Sequence of chain 1.B:
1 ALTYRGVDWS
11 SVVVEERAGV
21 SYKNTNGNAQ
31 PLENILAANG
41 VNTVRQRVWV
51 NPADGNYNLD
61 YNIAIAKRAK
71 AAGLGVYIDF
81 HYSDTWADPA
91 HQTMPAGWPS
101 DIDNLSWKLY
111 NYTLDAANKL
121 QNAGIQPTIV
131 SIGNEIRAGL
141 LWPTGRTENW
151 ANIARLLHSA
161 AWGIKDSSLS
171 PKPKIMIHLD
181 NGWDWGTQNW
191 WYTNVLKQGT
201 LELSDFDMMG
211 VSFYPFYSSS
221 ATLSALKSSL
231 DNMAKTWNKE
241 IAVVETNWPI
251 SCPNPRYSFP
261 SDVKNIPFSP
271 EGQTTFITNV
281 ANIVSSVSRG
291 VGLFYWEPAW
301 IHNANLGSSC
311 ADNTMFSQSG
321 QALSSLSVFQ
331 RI

Binding-site contacts:
Ligand atom O7 contacts residue LYS108 of chain 1.B at 4.2 Å.
Ligand atom C3 contacts residue ASN111 of chain 1.B at 3.8 Å.
Ligand atom C3 contacts residue TRP107 of chain 1.B at 4.1 Å (hydrophobic).
Ligand atom O4 contacts residue TRP107 of chain 1.B at 4.3 Å.
Ligand atom C7 contacts residue LYS108 of chain 1.B at 4.2 Å.
Ligand atom O3 contacts residue TRP107 of chain 1.B at 4.4 Å.
Ligand atom C1 contacts residue TRP107 of chain 1.B at 3.9 Å (hydrophobic).
Ligand atom C8 contacts residue ASN104 of chain 1.B at 3.3 Å.
Ligand atom N2 contacts residue TRP107 of chain 1.B at 3.6 Å.
Ligand atom C2 contacts residue TRP107 of chain 1.B at 4.2 Å (hydrophobic).
Ligand atom O7 contacts residue ASN111 of chain 1.B at 3.5 Å (h-bond).
Ligand atom C1 contacts residue ASN111 of chain 1.B at 1.4 Å.
Ligand atom C5 contacts residue ASN111 of chain 1.B at 3.7 Å.
Ligand atom C8 contacts residue TRP107 of chain 1.B at 4.0 Å (hydrophobic).
Ligand atom C7 contacts residue TRP107 of chain 1.B at 4.4 Å (hydrophobic).
Ligand atom C7 contacts residue ASN111 of chain 1.B at 3.5 Å.
Ligand atom O5 contacts residue ASN111 of chain 1.B at 2.4 Å (h-bond).
Ligand atom C4 contacts residue ASN111 of chain 1.B at 4.2 Å.
Ligand atom N2 contacts residue ASN111 of chain 1.B at 2.9 Å (h-bond).
Ligand atom C8 contacts residue LYS108 of chain 1.B at 3.9 Å.
Ligand atom C5 contacts residue TRP107 of chain 1.B at 4.3 Å (hydrophobic).
Ligand atom C2 contacts residue ASN111 of chain 1.B at 2.4 Å.

The small molecule below binds the protein below.
Small molecule (SMILES): CC(=O)N[C@@H]1[C@@H](O)[C@H](O)[C@@H](CO)O[C@H]1O